Binding-site contacts:
Ligand atom O6 contacts residue GLN809 of chain 1.B at 3.6 Å.
Ligand atom C7 contacts residue ASN806 of chain 1.B at 3.5 Å.
Ligand atom C5 contacts residue ASN806 of chain 1.B at 3.7 Å.
Ligand atom N2 contacts residue ASN806 of chain 1.B at 2.9 Å (h-bond).
Ligand atom O7 contacts residue ASN806 of chain 1.B at 3.8 Å.
Ligand atom C1 contacts residue SER808 of chain 1.B at 3.7 Å.
Ligand atom C2 contacts residue ASN806 of chain 1.B at 2.5 Å.
Ligand atom C5 contacts residue SER808 of chain 1.B at 4.0 Å.
Ligand atom O5 contacts residue SER808 of chain 1.B at 3.7 Å.
Ligand atom C1 contacts residue ASN806 of chain 1.B at 1.4 Å.
Ligand atom O5 contacts residue ASN806 of chain 1.B at 2.4 Å (h-bond).
Ligand atom O7 contacts residue SER808 of chain 1.B at 4.3 Å.
Ligand atom C3 contacts residue ASN806 of chain 1.B at 3.8 Å.
Ligand atom O6 contacts residue SER808 of chain 1.B at 3.9 Å.
Ligand atom O6 contacts residue ASN806 of chain 1.B at 4.1 Å.
Ligand atom C4 contacts residue ASN806 of chain 1.B at 4.2 Å.

The protein below binds the small molecule below.
Small molecule (SMILES): CC(=O)N[C@@H]1[C@@H](O)[C@H](O)[C@@H](CO)O[C@H]1O

Sequence of chain 1.B:
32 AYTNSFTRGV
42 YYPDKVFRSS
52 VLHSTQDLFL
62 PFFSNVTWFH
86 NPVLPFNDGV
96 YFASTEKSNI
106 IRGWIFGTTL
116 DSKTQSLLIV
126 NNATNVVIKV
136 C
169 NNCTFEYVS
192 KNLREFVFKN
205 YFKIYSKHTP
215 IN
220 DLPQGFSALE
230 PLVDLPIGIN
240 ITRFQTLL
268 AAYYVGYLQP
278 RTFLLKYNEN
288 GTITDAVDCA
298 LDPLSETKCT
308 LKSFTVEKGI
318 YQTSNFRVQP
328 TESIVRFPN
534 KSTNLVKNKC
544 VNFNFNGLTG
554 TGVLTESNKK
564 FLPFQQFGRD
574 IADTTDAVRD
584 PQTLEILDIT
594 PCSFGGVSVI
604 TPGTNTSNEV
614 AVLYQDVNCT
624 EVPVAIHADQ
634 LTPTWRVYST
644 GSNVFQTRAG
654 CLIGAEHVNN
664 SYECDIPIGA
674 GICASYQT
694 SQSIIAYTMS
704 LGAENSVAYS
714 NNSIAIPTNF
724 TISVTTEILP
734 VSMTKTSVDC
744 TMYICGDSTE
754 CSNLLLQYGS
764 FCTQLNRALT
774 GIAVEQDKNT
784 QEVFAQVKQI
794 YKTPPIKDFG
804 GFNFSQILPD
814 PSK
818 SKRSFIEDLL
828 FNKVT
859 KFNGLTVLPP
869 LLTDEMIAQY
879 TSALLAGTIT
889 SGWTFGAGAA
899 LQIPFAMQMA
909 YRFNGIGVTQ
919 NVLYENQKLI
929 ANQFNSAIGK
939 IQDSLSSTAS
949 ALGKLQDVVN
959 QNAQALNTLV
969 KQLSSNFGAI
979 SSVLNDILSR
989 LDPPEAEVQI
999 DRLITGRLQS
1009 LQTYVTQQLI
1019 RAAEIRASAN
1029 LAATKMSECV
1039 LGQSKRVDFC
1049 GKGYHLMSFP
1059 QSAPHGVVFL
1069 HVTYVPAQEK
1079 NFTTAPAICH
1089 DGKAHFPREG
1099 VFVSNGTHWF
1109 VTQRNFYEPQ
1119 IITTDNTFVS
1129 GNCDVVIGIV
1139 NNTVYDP